Sequence of chain 1.C:
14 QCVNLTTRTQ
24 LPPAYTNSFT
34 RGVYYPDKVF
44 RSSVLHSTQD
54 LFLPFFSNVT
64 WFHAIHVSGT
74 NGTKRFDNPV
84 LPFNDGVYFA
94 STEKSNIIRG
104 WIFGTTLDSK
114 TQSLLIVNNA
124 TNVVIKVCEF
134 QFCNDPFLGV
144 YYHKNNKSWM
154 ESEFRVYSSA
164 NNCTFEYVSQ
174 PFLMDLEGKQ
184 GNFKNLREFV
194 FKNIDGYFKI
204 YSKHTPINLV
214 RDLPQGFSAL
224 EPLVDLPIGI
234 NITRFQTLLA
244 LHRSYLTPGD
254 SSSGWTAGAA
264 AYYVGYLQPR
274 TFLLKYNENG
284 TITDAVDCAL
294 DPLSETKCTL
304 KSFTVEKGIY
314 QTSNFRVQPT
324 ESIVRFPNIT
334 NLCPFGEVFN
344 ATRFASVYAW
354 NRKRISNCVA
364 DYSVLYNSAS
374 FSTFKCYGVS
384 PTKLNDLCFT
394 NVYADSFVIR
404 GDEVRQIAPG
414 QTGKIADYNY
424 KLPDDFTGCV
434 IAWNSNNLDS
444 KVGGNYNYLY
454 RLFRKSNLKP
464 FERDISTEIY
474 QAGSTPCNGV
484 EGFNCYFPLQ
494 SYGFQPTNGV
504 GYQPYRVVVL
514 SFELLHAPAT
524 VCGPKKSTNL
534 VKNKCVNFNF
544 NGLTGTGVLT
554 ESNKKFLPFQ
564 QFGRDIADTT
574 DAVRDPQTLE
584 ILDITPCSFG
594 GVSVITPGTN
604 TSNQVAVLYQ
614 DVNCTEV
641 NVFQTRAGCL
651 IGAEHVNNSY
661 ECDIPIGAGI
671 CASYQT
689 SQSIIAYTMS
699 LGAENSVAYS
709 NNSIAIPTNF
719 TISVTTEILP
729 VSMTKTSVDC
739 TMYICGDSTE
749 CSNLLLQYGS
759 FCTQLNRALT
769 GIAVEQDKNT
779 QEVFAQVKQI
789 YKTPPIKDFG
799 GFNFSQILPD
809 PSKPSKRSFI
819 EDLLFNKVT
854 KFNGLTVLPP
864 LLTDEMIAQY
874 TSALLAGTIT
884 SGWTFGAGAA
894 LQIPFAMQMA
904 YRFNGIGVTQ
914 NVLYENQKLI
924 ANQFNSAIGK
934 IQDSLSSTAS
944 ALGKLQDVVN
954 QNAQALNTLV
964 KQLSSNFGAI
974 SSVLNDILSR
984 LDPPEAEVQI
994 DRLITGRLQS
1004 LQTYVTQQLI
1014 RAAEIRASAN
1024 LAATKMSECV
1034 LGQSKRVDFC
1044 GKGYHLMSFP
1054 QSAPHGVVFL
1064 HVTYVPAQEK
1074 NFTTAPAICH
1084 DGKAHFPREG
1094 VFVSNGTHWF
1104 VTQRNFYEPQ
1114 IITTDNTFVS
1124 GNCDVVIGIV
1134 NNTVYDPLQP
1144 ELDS

Binding-site contacts:
Ligand atom C8 contacts residue ASN709 of chain 1.B at 4.3 Å.
Ligand atom C4 contacts residue ASN709 of chain 1.B at 4.2 Å.
Ligand atom C3 contacts residue ASN709 of chain 1.B at 3.8 Å.
Ligand atom O6 contacts residue ASP796 of chain 1.C at 4.2 Å.
Ligand atom O5 contacts residue ASN709 of chain 1.B at 2.4 Å (h-bond).
Ligand atom C7 contacts residue ASN709 of chain 1.B at 3.2 Å.
Ligand atom C1 contacts residue ASN710 of chain 1.B at 4.4 Å.
Ligand atom C1 contacts residue ASN709 of chain 1.B at 1.4 Å.
Ligand atom C2 contacts residue ASN709 of chain 1.B at 2.5 Å.
Ligand atom C8 contacts residue GLY1131 of chain 1.B at 3.8 Å.
Ligand atom C5 contacts residue ASN709 of chain 1.B at 3.7 Å.
Ligand atom O7 contacts residue ASN709 of chain 1.B at 3.1 Å (h-bond).
Ligand atom N2 contacts residue ASN709 of chain 1.B at 2.9 Å (h-bond).

The protein below binds the small molecule below.
Small molecule (SMILES): CC(=O)N[C@@H]1[C@@H](O)[C@H](O)[C@@H](CO)O[C@H]1O

Sequence of chain 1.B:
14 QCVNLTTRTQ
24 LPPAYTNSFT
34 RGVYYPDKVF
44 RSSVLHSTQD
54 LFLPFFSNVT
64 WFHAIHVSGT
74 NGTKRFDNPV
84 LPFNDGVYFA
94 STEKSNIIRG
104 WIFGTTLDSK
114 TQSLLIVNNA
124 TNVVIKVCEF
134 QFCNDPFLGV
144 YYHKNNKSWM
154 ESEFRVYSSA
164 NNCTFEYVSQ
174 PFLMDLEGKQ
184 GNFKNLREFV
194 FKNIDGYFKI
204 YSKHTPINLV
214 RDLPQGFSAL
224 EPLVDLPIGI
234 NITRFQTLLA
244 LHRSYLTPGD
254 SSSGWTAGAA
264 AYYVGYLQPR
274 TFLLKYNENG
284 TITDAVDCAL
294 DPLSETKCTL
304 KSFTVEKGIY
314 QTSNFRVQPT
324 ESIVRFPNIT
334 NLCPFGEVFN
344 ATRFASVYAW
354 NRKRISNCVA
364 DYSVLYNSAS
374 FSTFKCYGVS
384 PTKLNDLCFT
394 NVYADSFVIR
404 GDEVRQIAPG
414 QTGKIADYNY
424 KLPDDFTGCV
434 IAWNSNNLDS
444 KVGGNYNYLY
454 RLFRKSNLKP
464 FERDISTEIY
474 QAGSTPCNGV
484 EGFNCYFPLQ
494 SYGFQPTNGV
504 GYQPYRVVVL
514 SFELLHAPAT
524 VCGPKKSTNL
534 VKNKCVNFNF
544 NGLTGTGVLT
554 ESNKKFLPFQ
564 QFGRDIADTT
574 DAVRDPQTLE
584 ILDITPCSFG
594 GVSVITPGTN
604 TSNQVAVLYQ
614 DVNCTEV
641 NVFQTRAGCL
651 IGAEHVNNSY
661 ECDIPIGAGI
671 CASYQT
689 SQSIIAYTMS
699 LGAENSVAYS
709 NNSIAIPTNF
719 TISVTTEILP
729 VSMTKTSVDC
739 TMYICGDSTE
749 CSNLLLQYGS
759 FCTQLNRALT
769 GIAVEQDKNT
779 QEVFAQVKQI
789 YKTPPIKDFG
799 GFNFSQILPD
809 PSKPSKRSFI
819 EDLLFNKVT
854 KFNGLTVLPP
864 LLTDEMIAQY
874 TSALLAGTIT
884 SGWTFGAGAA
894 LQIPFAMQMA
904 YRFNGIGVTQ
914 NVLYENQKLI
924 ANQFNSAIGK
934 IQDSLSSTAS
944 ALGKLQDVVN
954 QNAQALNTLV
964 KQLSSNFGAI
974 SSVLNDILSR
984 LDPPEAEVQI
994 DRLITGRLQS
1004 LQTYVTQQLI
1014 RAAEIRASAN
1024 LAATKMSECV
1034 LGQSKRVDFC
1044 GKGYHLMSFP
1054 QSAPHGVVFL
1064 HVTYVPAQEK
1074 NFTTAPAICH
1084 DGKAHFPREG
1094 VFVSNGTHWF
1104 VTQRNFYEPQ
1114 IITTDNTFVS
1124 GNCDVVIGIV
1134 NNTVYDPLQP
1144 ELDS